Sequence of chain 2.B:
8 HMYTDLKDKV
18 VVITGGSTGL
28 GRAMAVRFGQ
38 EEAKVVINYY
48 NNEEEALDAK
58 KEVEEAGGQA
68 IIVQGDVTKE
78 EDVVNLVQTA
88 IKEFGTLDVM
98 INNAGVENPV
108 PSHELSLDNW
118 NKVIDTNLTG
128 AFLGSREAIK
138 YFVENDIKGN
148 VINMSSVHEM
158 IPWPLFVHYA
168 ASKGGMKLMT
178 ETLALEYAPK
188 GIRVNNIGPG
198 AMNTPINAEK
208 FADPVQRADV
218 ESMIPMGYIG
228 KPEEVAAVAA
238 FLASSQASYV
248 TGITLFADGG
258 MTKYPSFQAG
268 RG

Binding-site contacts:
Ligand atom C5 contacts residue HIS155 of chain 2.B at 4.0 Å.
Ligand atom C3 contacts residue ASN204 of chain 2.B at 3.5 Å.
Ligand atom C6 contacts residue HIS155 of chain 2.B at 3.5 Å.
Ligand atom O5 contacts residue SER153 of chain 2.B at 3.7 Å.
Ligand atom C3 contacts residue LYS207 of chain 2.B at 4.0 Å.
Ligand atom O6 contacts residue GLY269 of chain 1.A at 2.8 Å (h-bond).
Ligand atom C6 contacts residue VAL154 of chain 2.B at 3.8 Å (hydrophobic).
Ligand atom O3 contacts residue TRP160 of chain 2.B at 3.7 Å.
Ligand atom O3 contacts residue ASN204 of chain 2.B at 2.8 Å (h-bond).
Ligand atom O5 contacts residue GLY197 of chain 2.B at 3.9 Å.
Ligand atom O2 contacts residue TYR166 of chain 2.B at 3.6 Å.
Ligand atom O6 contacts residue HIS155 of chain 2.B at 2.6 Å (h-bond).
Ligand atom C6 contacts residue GLY269 of chain 1.A at 3.2 Å.
Ligand atom C2 contacts residue TRP160 of chain 2.B at 4.0 Å (hydrophobic).
Ligand atom O4 contacts residue ALA198 of chain 2.B at 3.8 Å.
Ligand atom C5 contacts residue GLY197 of chain 2.B at 3.6 Å.
Ligand atom C6 contacts residue MET258 of chain 2.B at 3.6 Å (hydrophobic).
Ligand atom O4 contacts residue GLY269 of chain 1.A at 2.6 Å (h-bond).
Ligand atom O2 contacts residue GLU104 of chain 2.B at 2.9 Å (salt-bridge).
Ligand atom C6 contacts residue ALA198 of chain 2.B at 3.7 Å (hydrophobic).
Ligand atom O3 contacts residue LYS207 of chain 2.B at 3.4 Å (salt-bridge).
Ligand atom O5 contacts residue HIS155 of chain 2.B at 3.3 Å.
Ligand atom O1 contacts residue HIS155 of chain 2.B at 4.0 Å.
Ligand atom O4 contacts residue LYS207 of chain 2.B at 2.8 Å (salt-bridge).
Ligand atom O1 contacts residue TYR166 of chain 2.B at 2.9 Å (h-bond).
Ligand atom C1 contacts residue SER153 of chain 2.B at 3.7 Å.
Ligand atom O4 contacts residue ASN204 of chain 2.B at 3.6 Å (h-bond).
Ligand atom C4 contacts residue GLY269 of chain 1.A at 3.4 Å.
Ligand atom O5 contacts residue VAL154 of chain 2.B at 4.0 Å.
Ligand atom O6 contacts residue PHE264 of chain 1.A at 3.8 Å.
Ligand atom C6 contacts residue GLY197 of chain 2.B at 3.9 Å.
Ligand atom C4 contacts residue LYS207 of chain 2.B at 3.6 Å.
Ligand atom O1 contacts residue SER153 of chain 2.B at 2.6 Å (h-bond).
Ligand atom C4 contacts residue TRP160 of chain 2.B at 3.8 Å (hydrophobic).
Ligand atom O3 contacts residue GLU104 of chain 2.B at 2.7 Å (salt-bridge).
Ligand atom C3 contacts residue GLU104 of chain 2.B at 3.9 Å.
Ligand atom C5 contacts residue ALA198 of chain 2.B at 3.9 Å (hydrophobic).
Ligand atom C5 contacts residue GLY269 of chain 1.A at 3.8 Å.
Ligand atom C1 contacts residue GLY197 of chain 2.B at 3.9 Å.
Ligand atom C2 contacts residue GLU104 of chain 2.B at 3.5 Å.

The small molecule below binds the protein below.
Small molecule (SMILES): OC[C@H]1O[C@@H](O)[C@H](O)[C@@H](O)[C@@H]1O

Sequence of chain 1.A:
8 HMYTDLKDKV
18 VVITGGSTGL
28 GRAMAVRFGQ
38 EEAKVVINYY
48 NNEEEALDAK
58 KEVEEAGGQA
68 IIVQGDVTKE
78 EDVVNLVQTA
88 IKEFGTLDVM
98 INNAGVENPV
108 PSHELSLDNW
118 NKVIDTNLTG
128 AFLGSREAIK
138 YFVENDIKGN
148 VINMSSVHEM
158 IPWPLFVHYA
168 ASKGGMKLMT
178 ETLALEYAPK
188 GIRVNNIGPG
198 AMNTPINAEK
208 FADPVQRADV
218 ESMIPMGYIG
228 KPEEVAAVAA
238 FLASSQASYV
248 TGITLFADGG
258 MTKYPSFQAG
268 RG